Sequence of chain 1.A:
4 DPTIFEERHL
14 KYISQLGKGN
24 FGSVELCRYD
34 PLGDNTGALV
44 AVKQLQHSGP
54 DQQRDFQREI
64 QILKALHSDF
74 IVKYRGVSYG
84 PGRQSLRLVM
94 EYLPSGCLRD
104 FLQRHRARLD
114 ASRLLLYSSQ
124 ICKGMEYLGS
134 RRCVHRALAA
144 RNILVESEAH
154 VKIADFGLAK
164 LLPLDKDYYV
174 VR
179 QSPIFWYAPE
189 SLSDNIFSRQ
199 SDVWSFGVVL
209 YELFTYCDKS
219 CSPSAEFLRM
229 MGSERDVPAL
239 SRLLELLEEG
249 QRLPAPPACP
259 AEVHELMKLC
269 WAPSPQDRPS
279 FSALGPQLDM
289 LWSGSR

Binding-site contacts:
Ligand atom N2 contacts residue ARG250 of chain 1.A at 4.3 Å.
Ligand atom C2 contacts residue LEU245 of chain 1.A at 4.1 Å (hydrophobic).
Ligand atom C1 contacts residue TRP269 of chain 1.A at 4.2 Å (hydrophobic).
Ligand atom O1 contacts residue LEU251 of chain 1.A at 2.8 Å (h-bond).
Ligand atom N2 contacts residue LEU245 of chain 1.A at 4.4 Å.
Ligand atom C6 contacts residue PHE225 of chain 1.A at 4.1 Å (hydrophobic).
Ligand atom C6 contacts residue LEU241 of chain 1.A at 3.9 Å (hydrophobic).
Ligand atom C5 contacts residue MET228 of chain 1.A at 3.7 Å (hydrophobic).
Ligand atom C3 contacts residue PHE183 of chain 1.A at 4.1 Å (hydrophobic).
Ligand atom O1 contacts residue LEU245 of chain 1.A at 4.2 Å.
Ligand atom C7 contacts residue PHE225 of chain 1.A at 4.1 Å (hydrophobic).
Ligand atom C3 contacts residue LEU241 of chain 1.A at 4.0 Å (hydrophobic).
Ligand atom N2 contacts residue LEU251 of chain 1.A at 4.4 Å.
Ligand atom C4 contacts residue LEU245 of chain 1.A at 3.8 Å (hydrophobic).
Ligand atom C6 contacts residue PHE183 of chain 1.A at 3.9 Å (hydrophobic).
Ligand atom C7 contacts residue MET228 of chain 1.A at 4.1 Å (hydrophobic).
Ligand atom N2 contacts residue TRP269 of chain 1.A at 3.4 Å.
Ligand atom N2 contacts residue TRP202 of chain 1.A at 3.4 Å.
Ligand atom C7 contacts residue PRO221 of chain 1.A at 4.4 Å (hydrophobic).
Ligand atom C2 contacts residue LEU241 of chain 1.A at 4.0 Å (hydrophobic).
Ligand atom N2 contacts residue VAL206 of chain 1.A at 4.3 Å.
Ligand atom O1 contacts residue ARG250 of chain 1.A at 3.3 Å.
Ligand atom N1 contacts residue LEU251 of chain 1.A at 3.9 Å.
Ligand atom C5 contacts residue LEU251 of chain 1.A at 4.2 Å (hydrophobic).
Ligand atom C6 contacts residue PRO221 of chain 1.A at 3.7 Å (hydrophobic).
Ligand atom C1 contacts residue ARG250 of chain 1.A at 4.1 Å.
Ligand atom C1 contacts residue LEU251 of chain 1.A at 3.9 Å (hydrophobic).
Ligand atom C2 contacts residue LEU251 of chain 1.A at 3.6 Å (hydrophobic).
Ligand atom C4 contacts residue ARG250 of chain 1.A at 4.1 Å.
Ligand atom C7 contacts residue LEU251 of chain 1.A at 3.9 Å (hydrophobic).
Ligand atom C6 contacts residue LEU251 of chain 1.A at 3.7 Å (hydrophobic).
Ligand atom C4 contacts residue LEU241 of chain 1.A at 4.1 Å (hydrophobic).
Ligand atom C1 contacts residue LEU245 of chain 1.A at 3.9 Å (hydrophobic).
Ligand atom N1 contacts residue LEU245 of chain 1.A at 3.8 Å.
Ligand atom C3 contacts residue LEU251 of chain 1.A at 3.7 Å (hydrophobic).
Ligand atom C7 contacts residue LEU241 of chain 1.A at 4.0 Å (hydrophobic).
Ligand atom C5 contacts residue LEU241 of chain 1.A at 4.1 Å (hydrophobic).
Ligand atom C4 contacts residue LEU251 of chain 1.A at 3.8 Å (hydrophobic).
Ligand atom C1 contacts residue TRP202 of chain 1.A at 4.2 Å (hydrophobic).
Ligand atom O1 contacts residue TRP269 of chain 1.A at 3.9 Å.

This protein binds this small molecule.
Small molecule (SMILES): NC(=O)Nc1ccccc1